The protein below binds the small molecule below.
Small molecule (SMILES): CC(=O)N[C@H]1[C@H](O[C@H]2[C@H](O)[C@@H](NC(C)=O)CO[C@@H]2CO)O[C@H](CO)[C@@H](O)[C@@H]1O

Binding-site contacts:
Ligand atom C6 contacts residue ILE306 of chain 1.A at 4.3 Å (hydrophobic).
Ligand atom C7 contacts residue LYS553 of chain 1.A at 3.6 Å.
Ligand atom C8 contacts residue ARG302 of chain 1.A at 3.7 Å.
Ligand atom C8 contacts residue LYS553 of chain 1.A at 4.1 Å.
Ligand atom C4 contacts residue ASN305 of chain 1.A at 4.1 Å.
Ligand atom C5 contacts residue ASN305 of chain 1.A at 3.6 Å.
Ligand atom C3 contacts residue ASN305 of chain 1.A at 3.8 Å.
Ligand atom C1 contacts residue ASN305 of chain 1.A at 1.4 Å.
Ligand atom C1 contacts residue LYS553 of chain 1.A at 4.0 Å.
Ligand atom C8 contacts residue THR554 of chain 1.A at 3.8 Å.
Ligand atom N2 contacts residue LYS553 of chain 1.A at 3.5 Å (salt-bridge).
Ligand atom C7 contacts residue ASN305 of chain 1.A at 4.1 Å.
Ligand atom O6 contacts residue ASN305 of chain 1.A at 4.3 Å.
Ligand atom O7 contacts residue THR554 of chain 1.A at 3.0 Å (h-bond).
Ligand atom C2 contacts residue ASN305 of chain 1.A at 2.5 Å.
Ligand atom N2 contacts residue ASN305 of chain 1.A at 3.0 Å (h-bond).
Ligand atom O7 contacts residue LYS553 of chain 1.A at 4.0 Å.
Ligand atom C7 contacts residue THR554 of chain 1.A at 3.7 Å.
Ligand atom C2 contacts residue LYS553 of chain 1.A at 3.8 Å.
Ligand atom O6 contacts residue ILE306 of chain 1.A at 3.4 Å.
Ligand atom O5 contacts residue ASN305 of chain 1.A at 2.2 Å (h-bond).

Sequence of chain 1.A:
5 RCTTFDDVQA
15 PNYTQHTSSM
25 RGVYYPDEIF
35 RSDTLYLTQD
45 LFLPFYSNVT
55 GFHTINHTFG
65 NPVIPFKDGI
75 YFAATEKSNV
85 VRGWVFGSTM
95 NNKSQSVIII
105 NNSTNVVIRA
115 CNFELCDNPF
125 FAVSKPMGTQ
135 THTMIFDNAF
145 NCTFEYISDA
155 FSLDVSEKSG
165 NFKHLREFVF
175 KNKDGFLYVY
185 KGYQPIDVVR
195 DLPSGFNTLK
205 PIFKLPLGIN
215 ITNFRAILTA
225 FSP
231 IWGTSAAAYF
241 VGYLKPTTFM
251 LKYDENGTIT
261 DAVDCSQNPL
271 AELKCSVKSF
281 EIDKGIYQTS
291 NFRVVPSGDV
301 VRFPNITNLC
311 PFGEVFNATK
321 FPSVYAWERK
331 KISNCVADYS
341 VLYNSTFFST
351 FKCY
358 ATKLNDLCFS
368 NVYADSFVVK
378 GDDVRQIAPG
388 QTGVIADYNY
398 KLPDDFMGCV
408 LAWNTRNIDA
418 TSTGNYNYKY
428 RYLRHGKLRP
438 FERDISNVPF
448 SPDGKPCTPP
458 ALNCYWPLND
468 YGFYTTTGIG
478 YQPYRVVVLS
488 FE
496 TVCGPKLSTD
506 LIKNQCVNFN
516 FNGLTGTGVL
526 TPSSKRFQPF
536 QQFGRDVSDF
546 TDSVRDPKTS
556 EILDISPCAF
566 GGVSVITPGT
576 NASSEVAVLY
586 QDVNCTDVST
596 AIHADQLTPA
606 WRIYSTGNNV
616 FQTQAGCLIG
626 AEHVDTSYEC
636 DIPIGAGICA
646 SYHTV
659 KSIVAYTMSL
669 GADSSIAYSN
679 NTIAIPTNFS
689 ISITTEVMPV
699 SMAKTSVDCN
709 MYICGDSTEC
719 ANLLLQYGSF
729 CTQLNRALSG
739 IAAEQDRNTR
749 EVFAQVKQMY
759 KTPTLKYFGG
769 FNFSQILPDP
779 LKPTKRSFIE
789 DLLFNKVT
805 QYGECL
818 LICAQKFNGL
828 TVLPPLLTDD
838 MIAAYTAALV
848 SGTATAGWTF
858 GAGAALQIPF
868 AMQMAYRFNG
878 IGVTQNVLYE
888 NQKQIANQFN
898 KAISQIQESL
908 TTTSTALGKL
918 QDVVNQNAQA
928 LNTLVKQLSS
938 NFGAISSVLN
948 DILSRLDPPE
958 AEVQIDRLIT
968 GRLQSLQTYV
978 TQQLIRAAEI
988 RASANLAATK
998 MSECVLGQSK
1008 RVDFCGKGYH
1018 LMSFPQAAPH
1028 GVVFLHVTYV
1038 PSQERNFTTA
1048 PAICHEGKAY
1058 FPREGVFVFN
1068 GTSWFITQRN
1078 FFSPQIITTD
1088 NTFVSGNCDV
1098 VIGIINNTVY